This small molecule binds to this protein.
Small molecule (SMILES): Nc1ccn([C@H]2C[C@H](O)[C@@H](COP(=O)(O)O)O2)c(=O)n1

Binding-site contacts:
Ligand atom O3' contacts residue DA4 of chain 38.D at 4.2 Å.
Ligand atom C5' contacts residue DA4 of chain 38.D at 4.0 Å.
Ligand atom P contacts residue DA4 of chain 38.D at 3.2 Å.
Ligand atom C3' contacts residue DA4 of chain 38.D at 3.3 Å.
Ligand atom O5' contacts residue DA4 of chain 38.D at 4.0 Å.
Ligand atom OP2 contacts residue DA4 of chain 38.D at 3.6 Å.
Ligand atom C2' contacts residue DA4 of chain 38.D at 3.5 Å.
Ligand atom OP1 contacts residue DA4 of chain 38.D at 2.2 Å.
Ligand atom C4' contacts residue DA4 of chain 38.D at 4.3 Å.